Binding-site contacts:
Ligand atom C4 contacts residue GLY148 of chain 1.A at 3.8 Å.
Ligand atom O contacts residue ILE141 of chain 1.A at 2.9 Å (h-bond).
Ligand atom C3 contacts residue GLY149 of chain 1.A at 4.0 Å.
Ligand atom C2 contacts residue PRO152 of chain 1.A at 3.7 Å (hydrophobic).
Ligand atom N1 contacts residue LEU146 of chain 1.A at 3.0 Å (h-bond).
Ligand atom C4 contacts residue LEU146 of chain 1.A at 3.8 Å (hydrophobic).
Ligand atom C3 contacts residue LEU95 of chain 1.A at 3.6 Å (hydrophobic).
Ligand atom C contacts residue ILE141 of chain 1.A at 3.9 Å (hydrophobic).
Ligand atom N contacts residue TYR144 of chain 1.A at 3.1 Å (h-bond).
Ligand atom C3 contacts residue SER96 of chain 1.A at 3.9 Å.
Ligand atom C1 contacts residue PRO152 of chain 1.A at 3.9 Å (hydrophobic).
Ligand atom C12 contacts residue TYR144 of chain 1.A at 3.4 Å (hydrophobic).
Ligand atom C5 contacts residue GLY149 of chain 1.A at 3.6 Å.
Ligand atom C1 contacts residue PRO97 of chain 1.A at 3.8 Å (hydrophobic).
Ligand atom C2 contacts residue PRO97 of chain 1.A at 3.8 Å (hydrophobic).
Ligand atom C3 contacts residue PRO97 of chain 1.A at 4.0 Å (hydrophobic).
Ligand atom N1 contacts residue GLY148 of chain 1.A at 3.6 Å.
Ligand atom O contacts residue PRO152 of chain 1.A at 3.9 Å.
Ligand atom C9 contacts residue GLU124 of chain 1.A at 3.6 Å.
Ligand atom O1 contacts residue TYR94 of chain 1.A at 3.2 Å (h-bond).
Ligand atom O1 contacts residue GLY121 of chain 1.A at 3.4 Å.
Ligand atom C5 contacts residue GLY148 of chain 1.A at 3.5 Å.
Ligand atom C2 contacts residue SER96 of chain 1.A at 3.4 Å.
Ligand atom C11 contacts residue TYR94 of chain 1.A at 3.6 Å (hydrophobic).
Ligand atom C contacts residue SER96 of chain 1.A at 4.0 Å.
Ligand atom O contacts residue SER140 of chain 1.A at 3.5 Å.
Ligand atom C5 contacts residue GLY121 of chain 1.A at 3.5 Å.
Ligand atom C contacts residue PRO97 of chain 1.A at 4.0 Å (hydrophobic).
Ligand atom N2 contacts residue VAL145 of chain 1.A at 3.9 Å.
Ligand atom N2 contacts residue LEU146 of chain 1.A at 2.9 Å (h-bond).
Ligand atom N contacts residue GLY142 of chain 1.A at 2.9 Å (h-bond).
Ligand atom C10 contacts residue TYR94 of chain 1.A at 3.1 Å (hydrophobic).
Ligand atom C10 contacts residue GLY125 of chain 1.A at 3.7 Å.
Ligand atom C contacts residue SER140 of chain 1.A at 3.9 Å.
Ligand atom C12 contacts residue PRO97 of chain 1.A at 3.7 Å (hydrophobic).
Ligand atom O contacts residue SER96 of chain 1.A at 4.0 Å.
Ligand atom C2 contacts residue LEU95 of chain 1.A at 3.8 Å (hydrophobic).
Ligand atom O1 contacts residue LEU95 of chain 1.A at 3.2 Å (h-bond).
Ligand atom C12 contacts residue LEU146 of chain 1.A at 3.5 Å (hydrophobic).
Ligand atom N contacts residue SER140 of chain 1.A at 3.3 Å (h-bond).

Sequence of chain 1.A:
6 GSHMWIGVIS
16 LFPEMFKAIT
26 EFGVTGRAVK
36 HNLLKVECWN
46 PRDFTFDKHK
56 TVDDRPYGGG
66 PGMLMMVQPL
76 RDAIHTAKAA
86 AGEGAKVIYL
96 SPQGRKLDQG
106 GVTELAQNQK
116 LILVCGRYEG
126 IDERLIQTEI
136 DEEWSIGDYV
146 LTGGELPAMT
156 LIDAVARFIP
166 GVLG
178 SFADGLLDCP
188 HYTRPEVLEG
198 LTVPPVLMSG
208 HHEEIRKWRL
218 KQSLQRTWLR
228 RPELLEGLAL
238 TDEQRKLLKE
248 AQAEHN

This protein binds this small molecule.
Small molecule (SMILES): NC(=O)c1ccc(NCc2ccccc2O)nc1